Binding-site contacts:
Ligand atom N9 contacts residue ILE421 of chain 1.A at 3.4 Å.
Ligand atom O1A contacts residue LYS65 of chain 1.A at 3.2 Å (salt-bridge).
Ligand atom O3A contacts residue THR63 of chain 1.A at 4.2 Å.
Ligand atom O4' contacts residue LEU402 of chain 1.A at 4.0 Å.
Ligand atom C4 contacts residue ILE421 of chain 1.A at 4.0 Å (hydrophobic).
Ligand atom O2G contacts residue THR61 of chain 1.A at 3.5 Å (h-bond).
Ligand atom O1B contacts residue THR61 of chain 1.A at 3.7 Å.
Ligand atom O3' contacts residue ARG53 of chain 1.B at 3.9 Å.
Ligand atom O5' contacts residue GLY64 of chain 1.A at 3.7 Å.
Ligand atom O2' contacts residue LEU402 of chain 1.A at 4.1 Å.
Ligand atom C8 contacts residue ILE421 of chain 1.A at 3.8 Å (hydrophobic).
Ligand atom O1A contacts residue VAL67 of chain 1.A at 3.4 Å (h-bond).
Ligand atom PG contacts residue ARG304 of chain 1.B at 3.4 Å.
Ligand atom O1B contacts residue GLY62 of chain 1.A at 2.6 Å (h-bond).
Ligand atom O3A contacts residue GLY64 of chain 1.A at 4.0 Å.
Ligand atom O3A contacts residue GLY62 of chain 1.A at 3.4 Å.
Ligand atom N3B contacts residue SER66 of chain 1.A at 3.9 Å.
Ligand atom O2B contacts residue LYS65 of chain 1.A at 4.0 Å.
Ligand atom O2G contacts residue GLY62 of chain 1.A at 4.0 Å.
Ligand atom C3' contacts residue GLY62 of chain 1.A at 4.0 Å.
Ligand atom C4' contacts residue GLY62 of chain 1.A at 3.6 Å.
Ligand atom PA contacts residue SER66 of chain 1.A at 3.7 Å.
Ligand atom PB contacts residue SER66 of chain 1.A at 3.7 Å.
Ligand atom O2A contacts residue SER66 of chain 1.A at 3.5 Å.
Ligand atom C5' contacts residue GLY62 of chain 1.A at 3.5 Å.
Ligand atom O3G contacts residue GLY62 of chain 1.A at 4.1 Å.
Ligand atom O1G contacts residue ARG304 of chain 1.B at 2.7 Å (salt-bridge).
Ligand atom O3G contacts residue ARG304 of chain 1.B at 2.9 Å (salt-bridge).
Ligand atom O1A contacts residue SER66 of chain 1.A at 2.9 Å (h-bond).
Ligand atom O3' contacts residue GLY62 of chain 1.A at 3.3 Å (h-bond).
Ligand atom C1' contacts residue LEU402 of chain 1.A at 4.2 Å (hydrophobic).
Ligand atom O3G contacts residue ARG53 of chain 1.B at 4.2 Å.
Ligand atom PA contacts residue GLY64 of chain 1.A at 3.9 Å.
Ligand atom O5' contacts residue GLY62 of chain 1.A at 3.7 Å.
Ligand atom O2B contacts residue SER66 of chain 1.A at 2.5 Å (h-bond).
Ligand atom O1A contacts residue GLY64 of chain 1.A at 3.0 Å.
Ligand atom C1' contacts residue ILE421 of chain 1.A at 3.2 Å (hydrophobic).
Ligand atom O3' contacts residue ASP401 of chain 1.A at 3.8 Å.
Ligand atom O4' contacts residue ILE421 of chain 1.A at 3.7 Å.
Ligand atom PB contacts residue GLY62 of chain 1.A at 3.8 Å.

Sequence of chain 1.A:
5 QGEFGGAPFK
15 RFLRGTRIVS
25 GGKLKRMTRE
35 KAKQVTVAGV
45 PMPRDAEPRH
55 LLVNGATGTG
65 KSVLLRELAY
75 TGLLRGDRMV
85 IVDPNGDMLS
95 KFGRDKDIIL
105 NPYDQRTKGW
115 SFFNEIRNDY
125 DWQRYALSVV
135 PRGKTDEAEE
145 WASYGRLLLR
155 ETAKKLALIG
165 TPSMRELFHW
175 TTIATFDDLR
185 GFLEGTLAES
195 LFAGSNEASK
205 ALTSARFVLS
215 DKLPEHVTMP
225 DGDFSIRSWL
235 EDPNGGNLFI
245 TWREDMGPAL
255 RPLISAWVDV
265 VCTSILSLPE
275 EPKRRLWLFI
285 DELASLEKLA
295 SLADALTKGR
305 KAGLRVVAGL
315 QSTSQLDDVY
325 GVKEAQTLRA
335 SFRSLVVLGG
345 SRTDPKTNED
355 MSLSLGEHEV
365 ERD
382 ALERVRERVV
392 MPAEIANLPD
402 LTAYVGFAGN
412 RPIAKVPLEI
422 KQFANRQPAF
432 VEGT

A protein and the small-molecule ligand that binds it are described below.
Small molecule (SMILES): Nc1nc2c(ncn2[C@@H]2O[C@H](CO[P](=O)(O)O[P](=O)(O)NP(=O)(O)O)[C@@H](O)[C@H]2O)c(=O)[nH]1

Sequence of chain 1.B:
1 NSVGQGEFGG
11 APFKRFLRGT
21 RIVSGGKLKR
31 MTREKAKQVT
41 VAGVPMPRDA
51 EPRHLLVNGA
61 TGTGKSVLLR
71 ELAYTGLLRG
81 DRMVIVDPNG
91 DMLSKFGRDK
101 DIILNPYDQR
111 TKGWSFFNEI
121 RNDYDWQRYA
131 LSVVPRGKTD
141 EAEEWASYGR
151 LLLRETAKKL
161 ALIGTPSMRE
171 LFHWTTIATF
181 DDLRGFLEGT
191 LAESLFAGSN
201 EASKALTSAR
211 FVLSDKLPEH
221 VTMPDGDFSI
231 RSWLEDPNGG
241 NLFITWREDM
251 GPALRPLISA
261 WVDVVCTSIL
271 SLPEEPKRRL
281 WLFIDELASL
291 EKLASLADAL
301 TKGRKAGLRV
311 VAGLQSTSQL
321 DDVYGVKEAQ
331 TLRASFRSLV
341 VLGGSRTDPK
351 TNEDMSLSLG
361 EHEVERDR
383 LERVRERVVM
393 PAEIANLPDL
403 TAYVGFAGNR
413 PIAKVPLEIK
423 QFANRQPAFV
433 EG